Binding-site contacts:
Ligand atom C4 contacts residue ARG53 of chain 1.A at 3.3 Å.
Ligand atom O1 contacts residue SER137 of chain 1.A at 3.2 Å (h-bond).
Ligand atom O1 contacts residue ALA158 of chain 1.A at 2.9 Å (h-bond).
Ligand atom C1 contacts residue ALA158 of chain 1.A at 4.0 Å (hydrophobic).
Ligand atom C6 contacts residue ARG263 of chain 1.A at 4.0 Å.
Ligand atom O3 contacts residue ARG49 of chain 1.A at 3.1 Å (salt-bridge).
Ligand atom C contacts residue SER137 of chain 1.A at 3.3 Å.
Ligand atom C contacts residue SER159 of chain 1.A at 3.8 Å.
Ligand atom C2 contacts residue ALA158 of chain 1.A at 3.9 Å (hydrophobic).
Ligand atom O contacts residue ALA158 of chain 1.A at 3.7 Å.
Ligand atom C contacts residue SER135 of chain 1.A at 3.6 Å.
Ligand atom N contacts residue ASP287 of chain 1.A at 2.6 Å (salt-bridge).
Ligand atom O3 contacts residue ARG53 of chain 1.A at 3.4 Å (salt-bridge).
Ligand atom O contacts residue TYR136 of chain 1.A at 3.3 Å.
Ligand atom C4 contacts residue ALA158 of chain 1.A at 4.0 Å (hydrophobic).
Ligand atom O1 contacts residue SER159 of chain 1.A at 3.4 Å.
Ligand atom C7 contacts residue TYR136 of chain 1.A at 3.9 Å (hydrophobic).
Ligand atom C contacts residue ALA158 of chain 1.A at 3.3 Å (hydrophobic).
Ligand atom C1 contacts residue ASP287 of chain 1.A at 4.1 Å.
Ligand atom C6 contacts residue TYR136 of chain 1.A at 3.6 Å (hydrophobic).
Ligand atom C2 contacts residue SER135 of chain 1.A at 3.6 Å.
Ligand atom O contacts residue SER159 of chain 1.A at 3.4 Å.
Ligand atom O2 contacts residue ARG49 of chain 1.A at 3.5 Å (salt-bridge).
Ligand atom C4 contacts residue ARG49 of chain 1.A at 3.4 Å.
Ligand atom C4 contacts residue LYS369 of chain 1.A at 3.4 Å.
Ligand atom C contacts residue THR160 of chain 1.A at 4.0 Å.
Ligand atom C1 contacts residue TYR208 of chain 1.A at 4.0 Å (hydrophobic).
Ligand atom C3 contacts residue LYS369 of chain 1.A at 3.6 Å.
Ligand atom C7 contacts residue TYR208 of chain 1.A at 3.5 Å (hydrophobic).
Ligand atom O1 contacts residue ASP287 of chain 1.A at 4.0 Å.
Ligand atom O2 contacts residue LYS369 of chain 1.A at 2.6 Å (salt-bridge).
Ligand atom O2 contacts residue ARG53 of chain 1.A at 2.4 Å (salt-bridge).
Ligand atom C5 contacts residue TYR136 of chain 1.A at 4.0 Å (hydrophobic).
Ligand atom O2 contacts residue ALA158 of chain 1.A at 3.3 Å.
Ligand atom N contacts residue TYR208 of chain 1.A at 3.3 Å.
Ligand atom C3 contacts residue ARG49 of chain 1.A at 3.6 Å.
Ligand atom O contacts residue SER135 of chain 1.A at 2.9 Å (h-bond).
Ligand atom C5 contacts residue ARG49 of chain 1.A at 4.1 Å.
Ligand atom O1 contacts residue THR160 of chain 1.A at 2.9 Å (h-bond).
Ligand atom O contacts residue SER137 of chain 1.A at 2.9 Å (h-bond).

A small-molecule ligand and the protein it binds are described below.
Small molecule (SMILES): N[C@@]1(C(=O)O)CC[C@H]2[C@H](C(=O)O)[C@H]21

Sequence of chain 1.A:
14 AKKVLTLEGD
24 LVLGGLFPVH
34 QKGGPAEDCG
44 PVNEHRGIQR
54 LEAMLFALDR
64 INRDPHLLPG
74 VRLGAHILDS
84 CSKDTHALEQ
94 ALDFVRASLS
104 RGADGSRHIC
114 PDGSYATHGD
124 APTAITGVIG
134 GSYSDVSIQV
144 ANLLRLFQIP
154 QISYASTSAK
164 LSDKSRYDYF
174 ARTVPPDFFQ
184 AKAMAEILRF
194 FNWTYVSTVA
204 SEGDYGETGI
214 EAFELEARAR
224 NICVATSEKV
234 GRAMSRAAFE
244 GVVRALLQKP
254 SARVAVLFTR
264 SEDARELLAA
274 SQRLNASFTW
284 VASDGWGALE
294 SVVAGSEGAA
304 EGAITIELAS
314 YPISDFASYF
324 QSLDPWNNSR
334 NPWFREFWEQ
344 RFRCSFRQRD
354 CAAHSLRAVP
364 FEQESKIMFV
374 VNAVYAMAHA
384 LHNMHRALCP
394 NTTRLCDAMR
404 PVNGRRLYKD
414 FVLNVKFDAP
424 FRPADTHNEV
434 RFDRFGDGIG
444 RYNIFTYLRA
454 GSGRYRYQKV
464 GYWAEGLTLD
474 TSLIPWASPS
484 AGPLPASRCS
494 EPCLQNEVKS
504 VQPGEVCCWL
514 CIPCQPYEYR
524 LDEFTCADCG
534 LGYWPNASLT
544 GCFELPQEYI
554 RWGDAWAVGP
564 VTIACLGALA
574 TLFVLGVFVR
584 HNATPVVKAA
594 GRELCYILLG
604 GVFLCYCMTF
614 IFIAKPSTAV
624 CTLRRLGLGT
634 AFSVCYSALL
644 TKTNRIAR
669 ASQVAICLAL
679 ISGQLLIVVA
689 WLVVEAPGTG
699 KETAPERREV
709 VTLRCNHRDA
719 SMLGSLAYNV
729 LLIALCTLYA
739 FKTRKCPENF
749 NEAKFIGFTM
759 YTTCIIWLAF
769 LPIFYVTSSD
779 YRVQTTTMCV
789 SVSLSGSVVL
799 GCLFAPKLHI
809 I